The small molecule below binds the protein below.
Small molecule (SMILES): CC(=O)N[C@@H]1[C@@H](O)[C@H](O)[C@@H](CO)O[C@H]1O

Binding-site contacts:
Ligand atom C3 contacts residue TRP111 of chain 1.C at 3.7 Å (hydrophobic).
Ligand atom C8 contacts residue TRP111 of chain 1.C at 3.1 Å (hydrophobic).
Ligand atom O4 contacts residue TRP111 of chain 1.C at 4.0 Å.
Ligand atom C8 contacts residue ASN93 of chain 1.C at 3.6 Å.
Ligand atom O7 contacts residue ASN93 of chain 1.C at 3.3 Å (h-bond).
Ligand atom C1 contacts residue TRP111 of chain 1.C at 3.8 Å (hydrophobic).
Ligand atom C1 contacts residue ASN93 of chain 1.C at 3.9 Å.
Ligand atom N2 contacts residue TRP111 of chain 1.C at 3.4 Å.
Ligand atom C4 contacts residue TRP111 of chain 1.C at 4.4 Å (hydrophobic).
Ligand atom C8 contacts residue GLY92 of chain 1.C at 3.7 Å.
Ligand atom C2 contacts residue ASN93 of chain 1.C at 3.8 Å.
Ligand atom N2 contacts residue ASN93 of chain 1.C at 2.9 Å (h-bond).
Ligand atom C7 contacts residue ASN93 of chain 1.C at 3.0 Å.
Ligand atom C7 contacts residue TRP111 of chain 1.C at 3.8 Å (hydrophobic).
Ligand atom C2 contacts residue TRP111 of chain 1.C at 3.8 Å (hydrophobic).

Sequence of chain 1.C:
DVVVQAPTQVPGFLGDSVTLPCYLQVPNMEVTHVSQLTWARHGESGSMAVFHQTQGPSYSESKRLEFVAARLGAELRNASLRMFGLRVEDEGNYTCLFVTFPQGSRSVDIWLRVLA